A small-molecule ligand and the protein it binds are described below.
Small molecule (SMILES): CC(=O)N[C@H]1[C@H](O[C@H]2[C@H](O)[C@@H](NC(C)=O)CO[C@@H]2CO)O[C@H](CO)[C@@H](O)[C@@H]1O

Sequence of chain 1.C:
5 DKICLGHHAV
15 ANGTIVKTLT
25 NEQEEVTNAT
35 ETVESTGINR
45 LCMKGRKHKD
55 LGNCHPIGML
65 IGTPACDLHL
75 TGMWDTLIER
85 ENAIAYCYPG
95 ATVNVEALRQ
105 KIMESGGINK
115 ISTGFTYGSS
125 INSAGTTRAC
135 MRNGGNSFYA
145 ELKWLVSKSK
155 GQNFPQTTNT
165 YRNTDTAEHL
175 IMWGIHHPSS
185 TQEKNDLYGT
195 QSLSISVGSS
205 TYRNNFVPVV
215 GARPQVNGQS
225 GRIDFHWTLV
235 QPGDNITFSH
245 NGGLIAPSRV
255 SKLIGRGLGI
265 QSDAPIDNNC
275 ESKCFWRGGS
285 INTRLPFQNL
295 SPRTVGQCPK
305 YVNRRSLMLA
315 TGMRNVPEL

Binding-site contacts:
Ligand atom C7 contacts residue GLY237 of chain 1.C at 4.4 Å.
Ligand atom C4 contacts residue ASN239 of chain 1.C at 4.1 Å.
Ligand atom C1 contacts residue ASN239 of chain 1.C at 1.5 Å.
Ligand atom C7 contacts residue ASN239 of chain 1.C at 3.5 Å.
Ligand atom C8 contacts residue ASP238 of chain 1.C at 4.2 Å.
Ligand atom C2 contacts residue ASN239 of chain 1.C at 2.3 Å.
Ligand atom C5 contacts residue ARG166 of chain 1.C at 4.1 Å.
Ligand atom C8 contacts residue SER204 of chain 1.C at 4.4 Å.
Ligand atom O5 contacts residue ASN239 of chain 1.C at 2.2 Å (h-bond).
Ligand atom C1 contacts residue ARG166 of chain 1.C at 4.2 Å.
Ligand atom O6 contacts residue ARG166 of chain 1.C at 3.3 Å (salt-bridge).
Ligand atom C5 contacts residue ASN239 of chain 1.C at 3.6 Å.
Ligand atom O5 contacts residue ARG166 of chain 1.C at 3.4 Å.
Ligand atom O7 contacts residue GLN219 of chain 1.A at 4.4 Å.
Ligand atom C6 contacts residue ARG166 of chain 1.C at 3.8 Å.
Ligand atom C8 contacts residue GLY237 of chain 1.C at 3.9 Å.
Ligand atom C7 contacts residue PRO218 of chain 1.A at 4.3 Å (hydrophobic).
Ligand atom O6 contacts residue ASN239 of chain 1.C at 4.5 Å.
Ligand atom C8 contacts residue PRO218 of chain 1.A at 4.4 Å (hydrophobic).
Ligand atom C3 contacts residue ASN239 of chain 1.C at 3.7 Å.
Ligand atom N2 contacts residue ASN239 of chain 1.C at 2.8 Å (h-bond).
Ligand atom O7 contacts residue ASN239 of chain 1.C at 3.8 Å.
Ligand atom N2 contacts residue GLY237 of chain 1.C at 3.9 Å.
Ligand atom O7 contacts residue PRO218 of chain 1.A at 3.6 Å.

Sequence of chain 1.A:
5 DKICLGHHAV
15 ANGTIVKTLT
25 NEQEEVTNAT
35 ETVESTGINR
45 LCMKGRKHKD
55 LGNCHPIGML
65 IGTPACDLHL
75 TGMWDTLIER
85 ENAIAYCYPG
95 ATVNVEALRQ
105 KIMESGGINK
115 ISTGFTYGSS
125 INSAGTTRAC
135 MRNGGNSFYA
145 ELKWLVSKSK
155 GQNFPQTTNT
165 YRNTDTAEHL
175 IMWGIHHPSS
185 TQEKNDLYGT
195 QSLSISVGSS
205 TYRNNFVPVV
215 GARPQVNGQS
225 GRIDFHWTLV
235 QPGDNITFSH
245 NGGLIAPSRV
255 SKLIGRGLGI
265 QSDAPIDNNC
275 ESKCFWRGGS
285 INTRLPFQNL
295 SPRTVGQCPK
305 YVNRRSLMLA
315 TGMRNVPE